The small molecule below binds the protein below.
Small molecule (SMILES): [H]/N=C(\N)c1ccc2cc([C@@H]3O[C@H]3c3ccccc3)ccc2c1

Sequence of chain 1.A:
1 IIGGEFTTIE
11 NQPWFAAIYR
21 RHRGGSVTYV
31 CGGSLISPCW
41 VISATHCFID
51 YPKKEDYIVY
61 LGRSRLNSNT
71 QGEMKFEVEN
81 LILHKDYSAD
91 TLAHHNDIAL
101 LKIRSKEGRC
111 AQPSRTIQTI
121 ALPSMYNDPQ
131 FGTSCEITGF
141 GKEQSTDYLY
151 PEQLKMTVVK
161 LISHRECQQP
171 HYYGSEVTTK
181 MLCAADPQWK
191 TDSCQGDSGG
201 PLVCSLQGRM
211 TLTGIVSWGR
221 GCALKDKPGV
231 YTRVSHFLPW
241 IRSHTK

Binding-site contacts:
Ligand atom C18 contacts residue HIS94 of chain 1.A at 3.9 Å.
Ligand atom N1 contacts residue SER193 of chain 1.A at 3.7 Å.
Ligand atom C11 contacts residue CYS222 of chain 1.A at 3.8 Å (hydrophobic).
Ligand atom O contacts residue GLN195 of chain 1.A at 3.4 Å.
Ligand atom C11 contacts residue GLY219 of chain 1.A at 3.8 Å.
Ligand atom C7 contacts residue GLN195 of chain 1.A at 3.8 Å.
Ligand atom N1 contacts residue CYS222 of chain 1.A at 3.7 Å.
Ligand atom N2 contacts residue SER193 of chain 1.A at 2.8 Å (h-bond).
Ligand atom C16 contacts residue HIS46 of chain 1.A at 3.5 Å.
Ligand atom C11 contacts residue GLY221 of chain 1.A at 3.1 Å.
Ligand atom C12 contacts residue SIN1 of chain 1.D at 3.4 Å.
Ligand atom C19 contacts residue HIS94 of chain 1.A at 3.9 Å.
Ligand atom C1 contacts residue ASP192 of chain 1.A at 3.5 Å.
Ligand atom C1 contacts residue SER193 of chain 1.A at 3.3 Å.
Ligand atom C2 contacts residue SER193 of chain 1.A at 3.8 Å.
Ligand atom C9 contacts residue GLN195 of chain 1.A at 3.9 Å.
Ligand atom C1 contacts residue GLY221 of chain 1.A at 3.9 Å.
Ligand atom C4 contacts residue VAL216 of chain 1.A at 3.9 Å (hydrophobic).
Ligand atom N2 contacts residue GLY229 of chain 1.A at 3.2 Å.
Ligand atom C10 contacts residue GLN195 of chain 1.A at 4.0 Å.
Ligand atom N1 contacts residue GLY219 of chain 1.A at 3.9 Å.
Ligand atom C7 contacts residue SIN1 of chain 1.D at 4.0 Å.
Ligand atom C1 contacts residue GLY219 of chain 1.A at 4.0 Å.
Ligand atom C1 contacts residue GLY229 of chain 1.A at 3.9 Å.
Ligand atom C2 contacts residue GLY219 of chain 1.A at 3.8 Å.
Ligand atom O contacts residue SIN1 of chain 1.D at 3.7 Å.
Ligand atom C3 contacts residue SER193 of chain 1.A at 3.8 Å.
Ligand atom C15 contacts residue SIN1 of chain 1.D at 3.4 Å.
Ligand atom C3 contacts residue GLY219 of chain 1.A at 3.9 Å.
Ligand atom C6 contacts residue SIN1 of chain 1.D at 3.8 Å.
Ligand atom C16 contacts residue SIN1 of chain 1.D at 3.9 Å.
Ligand atom C4 contacts residue TRP218 of chain 1.A at 3.8 Å (hydrophobic).
Ligand atom C2 contacts residue GLY221 of chain 1.A at 3.9 Å.
Ligand atom N1 contacts residue ASP192 of chain 1.A at 2.9 Å (salt-bridge).
Ligand atom C6 contacts residue SER198 of chain 1.A at 3.3 Å.
Ligand atom N2 contacts residue ASP192 of chain 1.A at 2.9 Å (salt-bridge).
Ligand atom C8 contacts residue GLN195 of chain 1.A at 3.8 Å.
Ligand atom N1 contacts residue GLY221 of chain 1.A at 2.9 Å (h-bond).
Ligand atom C15 contacts residue HIS46 of chain 1.A at 3.8 Å.
Ligand atom C3 contacts residue TRP218 of chain 1.A at 3.7 Å (hydrophobic).